Binding-site contacts:
Ligand atom O3 contacts residue TYR88 of chain 2.A at 3.0 Å (h-bond).
Ligand atom P contacts residue SER33 of chain 2.A at 3.8 Å.
Ligand atom O4 contacts residue HPA1 of chain 2.C at 3.6 Å.
Ligand atom O3P contacts residue ARG84 of chain 2.A at 3.8 Å.
Ligand atom O2 contacts residue MET219 of chain 2.A at 3.0 Å (h-bond).
Ligand atom C5 contacts residue PHE200 of chain 2.A at 3.7 Å (hydrophobic).
Ligand atom O5 contacts residue PHE200 of chain 2.A at 3.7 Å.
Ligand atom C2 contacts residue MET219 of chain 2.A at 4.0 Å (hydrophobic).
Ligand atom O4 contacts residue SER33 of chain 2.A at 3.4 Å (h-bond).
Ligand atom O3 contacts residue HIS86 of chain 2.A at 3.9 Å.
Ligand atom O1P contacts residue HIS86 of chain 2.A at 2.9 Å (h-bond).
Ligand atom C5 contacts residue HPA1 of chain 2.C at 3.7 Å.
Ligand atom O2P contacts residue ALA116 of chain 2.A at 2.9 Å (h-bond).
Ligand atom C1 contacts residue ALA116 of chain 2.A at 3.4 Å (hydrophobic).
Ligand atom O3P contacts residue ASN115 of chain 2.A at 3.5 Å.
Ligand atom O1 contacts residue HIS86 of chain 2.A at 3.7 Å.
Ligand atom C5 contacts residue HIS257 of chain 2.A at 3.8 Å.
Ligand atom O2P contacts residue ASN115 of chain 2.A at 3.5 Å.
Ligand atom O1P contacts residue ARG84 of chain 2.A at 3.0 Å (salt-bridge).
Ligand atom C2 contacts residue HPA1 of chain 2.C at 3.4 Å.
Ligand atom C4 contacts residue PHE159 of chain 1.A at 4.0 Å (hydrophobic).
Ligand atom O2P contacts residue GLY32 of chain 2.A at 3.7 Å.
Ligand atom C3 contacts residue PHE159 of chain 1.A at 4.0 Å (hydrophobic).
Ligand atom P contacts residue ARG84 of chain 2.A at 3.7 Å.
Ligand atom O5 contacts residue VAL260 of chain 2.A at 3.0 Å.
Ligand atom O1P contacts residue SER220 of chain 2.A at 3.8 Å.
Ligand atom C3 contacts residue MET219 of chain 2.A at 3.6 Å (hydrophobic).
Ligand atom O1P contacts residue SER33 of chain 2.A at 3.8 Å.
Ligand atom O1 contacts residue SER33 of chain 2.A at 3.0 Å (h-bond).
Ligand atom C1 contacts residue SER33 of chain 2.A at 3.7 Å.
Ligand atom P contacts residue HIS86 of chain 2.A at 3.7 Å.
Ligand atom O3P contacts residue SER220 of chain 2.A at 2.6 Å (h-bond).
Ligand atom C1 contacts residue HPA1 of chain 2.C at 3.5 Å.
Ligand atom O1P contacts residue GLY32 of chain 2.A at 3.8 Å.
Ligand atom O3 contacts residue MET219 of chain 2.A at 3.9 Å.
Ligand atom O3 contacts residue PHE159 of chain 1.A at 3.7 Å.
Ligand atom O5 contacts residue HIS257 of chain 2.A at 3.0 Å (h-bond).
Ligand atom P contacts residue SER220 of chain 2.A at 3.7 Å.
Ligand atom O1P contacts residue HIS64 of chain 2.A at 3.3 Å (h-bond).
Ligand atom O2P contacts residue SER33 of chain 2.A at 3.1 Å (h-bond).

Sequence of chain 1.A:
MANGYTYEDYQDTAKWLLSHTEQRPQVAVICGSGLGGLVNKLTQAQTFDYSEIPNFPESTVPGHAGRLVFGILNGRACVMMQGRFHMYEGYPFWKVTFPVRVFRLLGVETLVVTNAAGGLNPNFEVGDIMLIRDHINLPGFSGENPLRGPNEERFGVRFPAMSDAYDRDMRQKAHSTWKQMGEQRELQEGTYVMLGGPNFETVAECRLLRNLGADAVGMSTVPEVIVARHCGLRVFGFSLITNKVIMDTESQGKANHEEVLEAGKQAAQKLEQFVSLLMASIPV

This protein binds this small molecule.
Small molecule (SMILES): O=P(O)(O)O[C@H]1O[C@H](CO)[C@@H](O)[C@H]1O

Sequence of chain 2.A:
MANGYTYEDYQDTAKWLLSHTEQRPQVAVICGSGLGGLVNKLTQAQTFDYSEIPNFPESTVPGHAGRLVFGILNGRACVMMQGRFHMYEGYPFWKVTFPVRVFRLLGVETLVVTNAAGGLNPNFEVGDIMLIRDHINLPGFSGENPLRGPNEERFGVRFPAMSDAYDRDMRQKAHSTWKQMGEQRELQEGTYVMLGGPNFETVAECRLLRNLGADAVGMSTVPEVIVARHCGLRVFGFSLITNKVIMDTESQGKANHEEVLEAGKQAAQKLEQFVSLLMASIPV